The protein below binds the small molecule below.
Small molecule (SMILES): Oc1ccc(-c2ccn[nH]2)cc1-c1nc(N[C@H]2CCNC2)c2ccccc2n1

Sequence of chain 2.A:
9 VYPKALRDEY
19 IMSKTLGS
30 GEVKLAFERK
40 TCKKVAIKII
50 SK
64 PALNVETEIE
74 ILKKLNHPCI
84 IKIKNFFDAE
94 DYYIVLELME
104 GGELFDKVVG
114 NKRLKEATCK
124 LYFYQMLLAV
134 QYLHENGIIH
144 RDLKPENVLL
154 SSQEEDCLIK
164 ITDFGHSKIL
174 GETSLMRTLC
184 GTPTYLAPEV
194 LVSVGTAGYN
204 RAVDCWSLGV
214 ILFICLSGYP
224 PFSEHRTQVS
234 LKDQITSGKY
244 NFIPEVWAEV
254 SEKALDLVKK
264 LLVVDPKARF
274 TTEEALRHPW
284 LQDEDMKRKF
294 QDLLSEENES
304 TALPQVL

Binding-site contacts:
Ligand atom N27 contacts residue GLU71 of chain 2.A at 3.2 Å (salt-bridge).
Ligand atom C13 contacts residue GLU149 of chain 2.A at 3.7 Å.
Ligand atom N27 contacts residue LYS47 of chain 2.A at 2.8 Å (salt-bridge).
Ligand atom C25 contacts residue LYS47 of chain 2.A at 3.7 Å.
Ligand atom C20 contacts residue LEU99 of chain 2.A at 3.5 Å (hydrophobic).
Ligand atom C24 contacts residue ILE84 of chain 2.A at 3.5 Å (hydrophobic).
Ligand atom C12 contacts residue ASP166 of chain 2.A at 3.5 Å.
Ligand atom N09 contacts residue LEU152 of chain 2.A at 3.6 Å.
Ligand atom N27 contacts residue ASP166 of chain 2.A at 3.2 Å (salt-bridge).
Ligand atom C14 contacts residue GLU106 of chain 2.A at 3.0 Å.
Ligand atom C24 contacts residue LEU99 of chain 2.A at 3.7 Å (hydrophobic).
Ligand atom C24 contacts residue THR165 of chain 2.A at 3.5 Å.
Ligand atom C08 contacts residue LEU152 of chain 2.A at 3.2 Å (hydrophobic).
Ligand atom O28 contacts residue ALA45 of chain 2.A at 3.7 Å.
Ligand atom C25 contacts residue ASP166 of chain 2.A at 3.3 Å.
Ligand atom C22 contacts residue LEU152 of chain 2.A at 3.4 Å (hydrophobic).
Ligand atom C12 contacts residue GLU149 of chain 2.A at 3.3 Å.
Ligand atom C13 contacts residue ASP166 of chain 2.A at 3.4 Å.
Ligand atom C18 contacts residue LEU152 of chain 2.A at 3.4 Å (hydrophobic).
Ligand atom C20 contacts residue ILE84 of chain 2.A at 3.5 Å (hydrophobic).
Ligand atom N16 contacts residue ASP166 of chain 2.A at 2.9 Å (salt-bridge).
Ligand atom C14 contacts residue SER26 of chain 2.A at 3.3 Å.
Ligand atom N26 contacts residue ASP166 of chain 2.A at 3.5 Å (salt-bridge).
Ligand atom C23 contacts residue THR165 of chain 2.A at 3.5 Å.
Ligand atom N26 contacts residue LYS47 of chain 2.A at 3.6 Å.
Ligand atom C02 contacts residue LEU24 of chain 2.A at 3.3 Å (hydrophobic).
Ligand atom C19 contacts residue GLU100 of chain 2.A at 3.3 Å.
Ligand atom C25 contacts residue GLU71 of chain 2.A at 2.9 Å.
Ligand atom C01 contacts residue GLU106 of chain 2.A at 3.6 Å.
Ligand atom C01 contacts residue LEU24 of chain 2.A at 3.6 Å (hydrophobic).
Ligand atom N16 contacts residue ASN150 of chain 2.A at 3.0 Å (h-bond).
Ligand atom N10 contacts residue LEU152 of chain 2.A at 3.6 Å.
Ligand atom O28 contacts residue MET102 of chain 2.A at 3.1 Å (h-bond).
Ligand atom N16 contacts residue GLU149 of chain 2.A at 2.7 Å (salt-bridge).
Ligand atom C03 contacts residue GLY105 of chain 2.A at 3.7 Å.
Ligand atom O28 contacts residue LEU101 of chain 2.A at 3.7 Å.
Ligand atom C11 contacts residue GLU106 of chain 2.A at 3.2 Å.
Ligand atom N15 contacts residue GLU106 of chain 2.A at 2.8 Å (salt-bridge).
Ligand atom C17 contacts residue LEU152 of chain 2.A at 3.1 Å (hydrophobic).
Ligand atom C13 contacts residue ASN150 of chain 2.A at 3.5 Å.